Sequence of chain 1.B:
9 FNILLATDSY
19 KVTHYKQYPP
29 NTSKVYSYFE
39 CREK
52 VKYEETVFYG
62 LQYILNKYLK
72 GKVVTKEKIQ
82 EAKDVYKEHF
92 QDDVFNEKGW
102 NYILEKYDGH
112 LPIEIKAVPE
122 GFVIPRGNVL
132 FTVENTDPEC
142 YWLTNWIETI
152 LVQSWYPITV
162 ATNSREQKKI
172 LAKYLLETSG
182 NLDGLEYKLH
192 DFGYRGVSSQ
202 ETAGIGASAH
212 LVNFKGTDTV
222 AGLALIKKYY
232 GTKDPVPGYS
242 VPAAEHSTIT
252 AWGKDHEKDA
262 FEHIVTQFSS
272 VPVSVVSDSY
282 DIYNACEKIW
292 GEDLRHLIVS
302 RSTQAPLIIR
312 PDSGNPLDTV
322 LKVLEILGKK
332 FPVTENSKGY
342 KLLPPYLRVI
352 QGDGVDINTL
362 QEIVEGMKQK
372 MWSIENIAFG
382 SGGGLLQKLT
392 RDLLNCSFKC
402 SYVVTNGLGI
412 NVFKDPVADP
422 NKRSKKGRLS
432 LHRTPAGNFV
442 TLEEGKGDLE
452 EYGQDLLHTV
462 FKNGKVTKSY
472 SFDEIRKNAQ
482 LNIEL

This protein binds this small molecule.
Small molecule (SMILES): CSc1ccc(CNC(=O)[C@@H]2CCCN(c3ncnc4nn(-c5ccc(C)cc5)cc34)C2)cc1

Binding-site contacts:
Ligand atom C11 contacts residue GLY185 of chain 1.B at 3.6 Å.
Ligand atom S contacts residue LYS189 of chain 1.B at 3.8 Å.
Ligand atom C17 contacts residue ALA379 of chain 1.B at 3.5 Å (hydrophobic).
Ligand atom C24 contacts residue HIS191 of chain 1.B at 3.3 Å.
Ligand atom C21 contacts residue HIS191 of chain 1.B at 3.7 Å.
Ligand atom S contacts residue ARG349 of chain 1.B at 3.7 Å.
Ligand atom N4 contacts residue ALA379 of chain 1.B at 4.0 Å.
Ligand atom C20 contacts residue VAL242 of chain 1.B at 3.8 Å (hydrophobic).
Ligand atom C9 contacts residue PRO307 of chain 1.B at 3.6 Å (hydrophobic).
Ligand atom C8 contacts residue TYR188 of chain 1.B at 3.8 Å (hydrophobic).
Ligand atom C14 contacts residue PRO307 of chain 1.B at 3.7 Å (hydrophobic).
Ligand atom N4 contacts residue TYR188 of chain 1.B at 3.7 Å.
Ligand atom C25 contacts residue ALA379 of chain 1.B at 3.5 Å (hydrophobic).
Ligand atom N contacts residue TYR188 of chain 1.B at 3.7 Å.
Ligand atom C22 contacts residue HIS191 of chain 1.B at 3.6 Å.
Ligand atom C25 contacts residue VAL350 of chain 1.B at 3.3 Å (hydrophobic).
Ligand atom C17 contacts residue TYR188 of chain 1.B at 3.2 Å (hydrophobic).
Ligand atom C25 contacts residue ILE378 of chain 1.B at 3.9 Å (hydrophobic).
Ligand atom N2 contacts residue GLY185 of chain 1.B at 3.4 Å.
Ligand atom C25 contacts residue ARG349 of chain 1.B at 3.7 Å.
Ligand atom C21 contacts residue ILE351 of chain 1.B at 3.7 Å (hydrophobic).
Ligand atom C2 contacts residue TYR188 of chain 1.B at 3.7 Å (hydrophobic).
Ligand atom C6 contacts residue TYR188 of chain 1.B at 3.8 Å (hydrophobic).
Ligand atom C24 contacts residue ILE351 of chain 1.B at 3.7 Å (hydrophobic).
Ligand atom C19 contacts residue ARG349 of chain 1.B at 3.8 Å.
Ligand atom C12 contacts residue PRO307 of chain 1.B at 3.7 Å (hydrophobic).
Ligand atom C10 contacts residue TYR188 of chain 1.B at 3.3 Å (hydrophobic).
Ligand atom N3 contacts residue TYR188 of chain 1.B at 3.6 Å.
Ligand atom C13 contacts residue TYR188 of chain 1.B at 3.8 Å (hydrophobic).
Ligand atom C23 contacts residue ARG349 of chain 1.B at 3.6 Å.
Ligand atom C18 contacts residue ILE309 of chain 1.B at 3.7 Å (hydrophobic).
Ligand atom C11 contacts residue LYS189 of chain 1.B at 3.5 Å.
Ligand atom C14 contacts residue ILE309 of chain 1.B at 3.9 Å (hydrophobic).
Ligand atom C8 contacts residue LYS189 of chain 1.B at 4.0 Å.
Ligand atom C7 contacts residue TYR188 of chain 1.B at 3.5 Å (hydrophobic).
Ligand atom C9 contacts residue THR304 of chain 1.B at 3.9 Å.
Ligand atom C21 contacts residue TYR188 of chain 1.B at 4.0 Å (hydrophobic).
Ligand atom N5 contacts residue LYS189 of chain 1.B at 3.0 Å (salt-bridge).
Ligand atom C21 contacts residue ALA379 of chain 1.B at 4.0 Å (hydrophobic).
Ligand atom O contacts residue PRO273 of chain 1.B at 4.0 Å.